Sequence of chain 1.A:
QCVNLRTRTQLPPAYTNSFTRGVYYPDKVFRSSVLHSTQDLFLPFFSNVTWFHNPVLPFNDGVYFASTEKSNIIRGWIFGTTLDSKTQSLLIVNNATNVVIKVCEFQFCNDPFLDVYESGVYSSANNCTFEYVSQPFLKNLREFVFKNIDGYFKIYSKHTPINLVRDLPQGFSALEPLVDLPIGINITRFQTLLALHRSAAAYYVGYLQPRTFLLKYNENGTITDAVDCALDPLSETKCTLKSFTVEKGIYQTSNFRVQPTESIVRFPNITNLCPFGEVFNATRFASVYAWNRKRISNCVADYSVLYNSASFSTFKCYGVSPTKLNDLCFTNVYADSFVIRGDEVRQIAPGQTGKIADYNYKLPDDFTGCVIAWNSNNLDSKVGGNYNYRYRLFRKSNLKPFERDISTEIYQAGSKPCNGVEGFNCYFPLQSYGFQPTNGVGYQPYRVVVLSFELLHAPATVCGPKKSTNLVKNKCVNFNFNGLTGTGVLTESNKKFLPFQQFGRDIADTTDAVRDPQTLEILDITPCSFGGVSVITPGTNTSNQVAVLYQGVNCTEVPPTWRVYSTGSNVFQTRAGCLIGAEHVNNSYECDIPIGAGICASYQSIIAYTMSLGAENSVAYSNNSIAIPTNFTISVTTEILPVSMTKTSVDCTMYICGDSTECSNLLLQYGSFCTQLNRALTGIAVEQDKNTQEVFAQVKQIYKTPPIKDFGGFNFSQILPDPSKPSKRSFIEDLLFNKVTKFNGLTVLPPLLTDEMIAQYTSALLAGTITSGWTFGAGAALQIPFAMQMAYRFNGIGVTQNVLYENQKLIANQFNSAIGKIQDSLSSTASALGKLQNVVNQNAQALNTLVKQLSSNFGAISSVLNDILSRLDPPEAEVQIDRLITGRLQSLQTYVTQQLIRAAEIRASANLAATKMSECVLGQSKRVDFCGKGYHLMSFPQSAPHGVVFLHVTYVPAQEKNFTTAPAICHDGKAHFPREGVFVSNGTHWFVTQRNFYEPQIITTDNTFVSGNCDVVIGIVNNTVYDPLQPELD

This small molecule binds to this protein.
Small molecule (SMILES): CC(=O)N[C@@H]1[C@@H](O)[C@H](O)[C@@H](CO)O[C@H]1O

Binding-site contacts:
Ligand atom C8 contacts residue ASN329 of chain 1.A at 4.1 Å.
Ligand atom C7 contacts residue ASN329 of chain 1.A at 3.7 Å.
Ligand atom N2 contacts residue GLN578 of chain 1.A at 3.1 Å (h-bond).
Ligand atom C4 contacts residue ASN329 of chain 1.A at 4.2 Å.
Ligand atom O7 contacts residue LEU580 of chain 1.A at 3.9 Å.
Ligand atom C1 contacts residue ASN329 of chain 1.A at 1.4 Å.
Ligand atom O7 contacts residue GLN578 of chain 1.A at 2.9 Å (h-bond).
Ligand atom O6 contacts residue ASN329 of chain 1.A at 4.3 Å.
Ligand atom C5 contacts residue ASN329 of chain 1.A at 3.6 Å.
Ligand atom C7 contacts residue GLN578 of chain 1.A at 3.4 Å.
Ligand atom N2 contacts residue ASN329 of chain 1.A at 2.9 Å (h-bond).
Ligand atom O5 contacts residue ASN329 of chain 1.A at 2.3 Å (h-bond).
Ligand atom C3 contacts residue ASN329 of chain 1.A at 3.8 Å.
Ligand atom C2 contacts residue ASN329 of chain 1.A at 2.4 Å.
Ligand atom C2 contacts residue GLN578 of chain 1.A at 4.3 Å.